Sequence of chain 1.A:
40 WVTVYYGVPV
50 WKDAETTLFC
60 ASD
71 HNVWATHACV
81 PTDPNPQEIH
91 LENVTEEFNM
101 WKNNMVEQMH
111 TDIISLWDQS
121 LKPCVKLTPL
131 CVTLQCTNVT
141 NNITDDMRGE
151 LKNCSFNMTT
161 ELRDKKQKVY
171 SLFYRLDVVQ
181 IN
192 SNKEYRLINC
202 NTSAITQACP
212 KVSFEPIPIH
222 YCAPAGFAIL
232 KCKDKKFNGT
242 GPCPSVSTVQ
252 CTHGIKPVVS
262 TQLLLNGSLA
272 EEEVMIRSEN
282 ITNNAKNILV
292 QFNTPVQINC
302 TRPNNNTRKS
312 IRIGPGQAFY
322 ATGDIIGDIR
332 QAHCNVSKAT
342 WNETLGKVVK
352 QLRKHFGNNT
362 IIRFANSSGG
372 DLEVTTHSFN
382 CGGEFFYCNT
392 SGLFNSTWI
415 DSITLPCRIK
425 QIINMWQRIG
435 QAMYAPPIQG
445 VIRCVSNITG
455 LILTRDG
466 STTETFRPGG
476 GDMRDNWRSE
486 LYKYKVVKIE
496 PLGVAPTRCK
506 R

This small molecule binds to this protein.
Small molecule (SMILES): CC(=O)N[C@@H]1[C@@H](O)[C@H](O)[C@@H](CO)O[C@H]1O

Binding-site contacts:
Ligand atom C8 contacts residue ASN141 of chain 1.A at 3.5 Å.
Ligand atom C1 contacts residue ASN142 of chain 1.A at 1.4 Å.
Ligand atom C3 contacts residue ASN142 of chain 1.A at 3.7 Å.
Ligand atom C7 contacts residue ASN142 of chain 1.A at 3.8 Å.
Ligand atom O5 contacts residue ASN142 of chain 1.A at 2.4 Å (h-bond).
Ligand atom O7 contacts residue ASN142 of chain 1.A at 4.2 Å.
Ligand atom O7 contacts residue ASN141 of chain 1.A at 4.0 Å.
Ligand atom C2 contacts residue ASN142 of chain 1.A at 2.4 Å.
Ligand atom C7 contacts residue ASN141 of chain 1.A at 4.0 Å.
Ligand atom N2 contacts residue ASN142 of chain 1.A at 2.8 Å (h-bond).
Ligand atom C5 contacts residue ASN142 of chain 1.A at 3.7 Å.
Ligand atom C4 contacts residue ASN142 of chain 1.A at 4.1 Å.
Ligand atom C8 contacts residue ASN142 of chain 1.A at 4.2 Å.